Binding-site contacts:
Ligand atom O4 contacts residue TRP105 of chain 1.B at 3.2 Å.
Ligand atom C3 contacts residue MET173 of chain 1.B at 3.7 Å (hydrophobic).
Ligand atom N1 contacts residue ASN39 of chain 1.B at 3.1 Å (h-bond).
Ligand atom C7 contacts residue ASN270 of chain 1.B at 3.6 Å.
Ligand atom O4 contacts residue ASN39 of chain 1.B at 3.1 Å (h-bond).
Ligand atom C27 contacts residue GLY169 of chain 1.B at 3.7 Å.
Ligand atom C30 contacts residue GLY169 of chain 1.B at 3.7 Å.
Ligand atom C8 contacts residue PHE166 of chain 1.B at 3.7 Å (hydrophobic).
Ligand atom C10 contacts residue LEU207 of chain 1.B at 3.5 Å (hydrophobic).
Ligand atom N1 contacts residue ASP104 of chain 1.B at 3.2 Å (salt-bridge).
Ligand atom O3 contacts residue TRP105 of chain 1.B at 3.8 Å.
Ligand atom O contacts residue THR170 of chain 1.B at 2.7 Å (h-bond).
Ligand atom C9 contacts residue ASP104 of chain 1.B at 3.3 Å.
Ligand atom C26 contacts residue GLY169 of chain 1.B at 3.6 Å.
Ligand atom O1 contacts residue PHE147 of chain 1.B at 3.5 Å.
Ligand atom C4 contacts residue PHE142 of chain 1.B at 3.7 Å (hydrophobic).
Ligand atom C31 contacts residue GLU168 of chain 1.B at 3.7 Å.
Ligand atom C9 contacts residue ASN39 of chain 1.B at 3.7 Å.
Ligand atom C8 contacts residue ASN39 of chain 1.B at 3.4 Å.
Ligand atom C10 contacts residue PHE147 of chain 1.B at 3.1 Å (hydrophobic).
Ligand atom C10 contacts residue PHE166 of chain 1.B at 3.5 Å (hydrophobic).
Ligand atom C2 contacts residue ALA143 of chain 1.B at 3.8 Å (hydrophobic).
Ligand atom C contacts residue THR146 of chain 1.B at 3.7 Å.
Ligand atom C29 contacts residue GLY169 of chain 1.B at 3.6 Å.
Ligand atom C contacts residue MET173 of chain 1.B at 3.8 Å (hydrophobic).
Ligand atom C3 contacts residue PHE142 of chain 1.B at 3.8 Å (hydrophobic).
Ligand atom C12 contacts residue THR146 of chain 1.B at 3.4 Å.
Ligand atom O2 contacts residue VAL243 of chain 1.B at 3.7 Å.
Ligand atom C20 contacts residue VAL165 of chain 1.B at 3.5 Å (hydrophobic).
Ligand atom N contacts residue THR146 of chain 1.B at 3.5 Å.
Ligand atom O1 contacts residue ALA143 of chain 1.B at 3.3 Å.
Ligand atom C27 contacts residue MET173 of chain 1.B at 3.6 Å (hydrophobic).
Ligand atom O1 contacts residue THR170 of chain 1.B at 3.8 Å.
Ligand atom O3 contacts residue LEU207 of chain 1.B at 3.8 Å.
Ligand atom C30 contacts residue GLU168 of chain 1.B at 3.2 Å.
Ligand atom O3 contacts residue ASP104 of chain 1.B at 3.3 Å (salt-bridge).
Ligand atom C29 contacts residue GLU168 of chain 1.B at 3.8 Å.
Ligand atom C22 contacts residue GLN163 of chain 1.B at 3.4 Å.
Ligand atom O4 contacts residue PHE203 of chain 1.B at 3.7 Å.
Ligand atom N1 contacts residue PHE166 of chain 1.B at 3.7 Å.

This small molecule binds to this protein.
Small molecule (SMILES): CN(C)c1ccc2c(-c3cc(C(=O)NCCOCCOCCCCCNS(C)(=O)=O)ccc3C(=O)O)c3ccc(=[N+](C)C)cc-3oc2c1

Sequence of chain 1.B:
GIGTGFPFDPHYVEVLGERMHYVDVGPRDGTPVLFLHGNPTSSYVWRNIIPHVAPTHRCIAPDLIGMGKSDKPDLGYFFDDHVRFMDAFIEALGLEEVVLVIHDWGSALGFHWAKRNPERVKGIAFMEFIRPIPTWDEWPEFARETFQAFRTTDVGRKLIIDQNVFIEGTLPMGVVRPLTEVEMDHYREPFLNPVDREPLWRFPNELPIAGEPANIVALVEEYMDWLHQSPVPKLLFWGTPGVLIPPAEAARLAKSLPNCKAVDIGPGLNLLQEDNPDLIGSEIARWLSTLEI